Binding-site contacts:
Ligand atom O3' contacts residue SER73 of chain 1.E at 3.3 Å.
Ligand atom O5' contacts residue GLY333 of chain 1.E at 3.7 Å.
Ligand atom O6 contacts residue MET419 of chain 1.E at 2.9 Å (h-bond).
Ligand atom O5' contacts residue GLY370 of chain 1.E at 3.4 Å.
Ligand atom O3P contacts residue GLY392 of chain 1.E at 3.4 Å.
Ligand atom C2 contacts residue GLN446 of chain 1.E at 3.5 Å.
Ligand atom O6 contacts residue GLY447 of chain 1.E at 3.6 Å.
Ligand atom O3P contacts residue SER393 of chain 1.E at 3.0 Å (h-bond).
Ligand atom O1P contacts residue GLY370 of chain 1.E at 3.5 Å.
Ligand atom O3P contacts residue TYR416 of chain 1.E at 2.4 Å (h-bond).
Ligand atom O6 contacts residue GLY418 of chain 1.E at 3.3 Å.
Ligand atom C6 contacts residue MET419 of chain 1.E at 3.8 Å (hydrophobic).
Ligand atom P contacts residue GLY370 of chain 1.E at 3.7 Å.
Ligand atom N7 contacts residue GLY418 of chain 1.E at 3.8 Å.
Ligand atom C5 contacts residue ILE335 of chain 1.E at 3.5 Å (hydrophobic).
Ligand atom O1P contacts residue GLY392 of chain 1.E at 2.9 Å (h-bond).
Ligand atom C2' contacts residue ASP369 of chain 1.E at 3.5 Å.
Ligand atom C3' contacts residue ASP369 of chain 1.E at 3.5 Å.
Ligand atom O6 contacts residue GLY420 of chain 1.E at 2.5 Å (h-bond).
Ligand atom O2P contacts residue GLY371 of chain 1.E at 3.5 Å (h-bond).
Ligand atom P contacts residue SER334 of chain 1.E at 3.8 Å.
Ligand atom O2' contacts residue ASP369 of chain 1.E at 2.3 Å (salt-bridge).
Ligand atom N7 contacts residue MET75 of chain 1.E at 3.7 Å.
Ligand atom N7 contacts residue MET419 of chain 1.E at 3.3 Å (h-bond).
Ligand atom N7 contacts residue ILE335 of chain 1.E at 3.4 Å.
Ligand atom C6 contacts residue GLY420 of chain 1.E at 3.4 Å.
Ligand atom O3' contacts residue ASP369 of chain 1.E at 2.8 Å (salt-bridge).
Ligand atom O2P contacts residue GLY333 of chain 1.E at 3.5 Å.
Ligand atom N3 contacts residue CYS336 of chain 1.E at 3.7 Å.
Ligand atom O2P contacts residue SER334 of chain 1.E at 2.6 Å (h-bond).
Ligand atom N1 contacts residue GLN446 of chain 1.E at 3.0 Å (h-bond).
Ligand atom O2P contacts residue GLY370 of chain 1.E at 3.7 Å.
Ligand atom C2 contacts residue THR338 of chain 1.E at 3.8 Å.
Ligand atom N1 contacts residue GLY447 of chain 1.E at 3.7 Å.
Ligand atom C2 contacts residue CYS336 of chain 1.E at 3.5 Å (hydrophobic).
Ligand atom C8 contacts residue MET75 of chain 1.E at 3.4 Å (hydrophobic).
Ligand atom C8 contacts residue ILE335 of chain 1.E at 3.7 Å (hydrophobic).
Ligand atom O6 contacts residue SER421 of chain 1.E at 3.7 Å.
Ligand atom P contacts residue SER393 of chain 1.E at 3.8 Å.
Ligand atom O1P contacts residue SER393 of chain 1.E at 3.4 Å (h-bond).

Sequence of chain 1.E:
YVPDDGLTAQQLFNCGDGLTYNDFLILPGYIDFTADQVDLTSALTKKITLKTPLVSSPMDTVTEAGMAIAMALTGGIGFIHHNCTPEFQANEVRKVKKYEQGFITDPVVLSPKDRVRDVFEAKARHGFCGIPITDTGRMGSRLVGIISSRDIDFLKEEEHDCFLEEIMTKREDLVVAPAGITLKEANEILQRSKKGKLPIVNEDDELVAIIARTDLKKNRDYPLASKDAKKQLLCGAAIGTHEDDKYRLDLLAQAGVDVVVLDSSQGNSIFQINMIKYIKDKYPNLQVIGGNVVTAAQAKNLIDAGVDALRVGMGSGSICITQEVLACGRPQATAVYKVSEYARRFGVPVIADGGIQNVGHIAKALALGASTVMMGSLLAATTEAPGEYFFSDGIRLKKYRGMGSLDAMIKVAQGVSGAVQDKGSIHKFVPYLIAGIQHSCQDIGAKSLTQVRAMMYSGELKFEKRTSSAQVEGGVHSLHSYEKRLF

A protein and the small-molecule ligand that binds it are described below.
Small molecule (SMILES): O=c1[nH]cnc2c1ncn2[C@@H]1O[C@H](COP(=O)(O)O)[C@@H](O)[C@H]1O